The small molecule below binds the protein below.
Small molecule (SMILES): C[C@@H]1O[C@@H]1P(=O)(O)O

Binding-site contacts:
Ligand atom O2P contacts residue HIS180 of chain 1.B at 4.5 Å.
Ligand atom O contacts residue HIS180 of chain 1.B at 4.2 Å.
Ligand atom C2 contacts residue GLU142 of chain 1.B at 3.4 Å.
Ligand atom O contacts residue GLU142 of chain 1.B at 3.1 Å (salt-bridge).
Ligand atom O contacts residue PHE182 of chain 1.B at 4.2 Å.
Ligand atom O1P contacts residue ZN1 of chain 1.F at 4.4 Å.
Ligand atom P contacts residue LYS23 of chain 1.A at 4.1 Å.
Ligand atom O2P contacts residue TYR105 of chain 1.B at 4.5 Å.
Ligand atom O contacts residue LEU144 of chain 1.B at 4.4 Å.
Ligand atom C1 contacts residue ZN1 of chain 1.F at 3.6 Å.
Ligand atom C2 contacts residue LEU120 of chain 1.B at 4.0 Å (hydrophobic).
Ligand atom O3P contacts residue ZN1 of chain 1.F at 2.0 Å.
Ligand atom P contacts residue HIS180 of chain 1.B at 4.4 Å.
Ligand atom C2 contacts residue ZN1 of chain 1.F at 3.6 Å.
Ligand atom O3P contacts residue HIS180 of chain 1.B at 3.3 Å (h-bond).
Ligand atom O contacts residue ZN1 of chain 1.F at 2.7 Å.
Ligand atom C3 contacts residue LEU120 of chain 1.B at 3.8 Å (hydrophobic).
Ligand atom O3P contacts residue HIS138 of chain 1.B at 2.8 Å (h-bond).
Ligand atom O1P contacts residue TYR105 of chain 1.B at 3.5 Å (h-bond).
Ligand atom P contacts residue TYR105 of chain 1.B at 4.5 Å.
Ligand atom C3 contacts residue ZN1 of chain 1.F at 3.4 Å.
Ligand atom O2P contacts residue ASN135 of chain 1.B at 3.0 Å (h-bond).
Ligand atom C3 contacts residue GLU142 of chain 1.B at 2.9 Å.
Ligand atom C2 contacts residue ALA195 of chain 1.B at 3.9 Å (hydrophobic).
Ligand atom O3P contacts residue ASN135 of chain 1.B at 2.9 Å (h-bond).
Ligand atom C3 contacts residue HIS138 of chain 1.B at 4.1 Å.
Ligand atom O2P contacts residue ZN1 of chain 1.F at 4.2 Å.
Ligand atom O2P contacts residue TYR103 of chain 1.B at 4.0 Å.
Ligand atom C3 contacts residue LYS23 of chain 1.A at 3.8 Å.
Ligand atom O contacts residue HIS138 of chain 1.B at 4.5 Å.
Ligand atom O3P contacts residue GLU142 of chain 1.B at 3.9 Å.
Ligand atom P contacts residue ZN1 of chain 1.F at 3.3 Å.
Ligand atom O3P contacts residue LYS23 of chain 1.A at 4.4 Å.
Ligand atom O1P contacts residue ASN135 of chain 1.B at 4.0 Å.
Ligand atom O1P contacts residue LYS23 of chain 1.A at 2.8 Å (salt-bridge).
Ligand atom P contacts residue ASN135 of chain 1.B at 3.3 Å.
Ligand atom C1 contacts residue GLU142 of chain 1.B at 4.5 Å.
Ligand atom P contacts residue HIS138 of chain 1.B at 4.3 Å.
Ligand atom O contacts residue ALA195 of chain 1.B at 4.3 Å.

Sequence of chain 1.B:
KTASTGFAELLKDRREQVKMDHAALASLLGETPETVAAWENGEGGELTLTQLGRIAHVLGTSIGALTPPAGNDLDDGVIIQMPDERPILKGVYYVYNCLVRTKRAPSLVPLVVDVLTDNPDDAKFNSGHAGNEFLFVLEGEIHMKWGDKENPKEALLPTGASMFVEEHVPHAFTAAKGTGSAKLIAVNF

Sequence of chain 1.A:
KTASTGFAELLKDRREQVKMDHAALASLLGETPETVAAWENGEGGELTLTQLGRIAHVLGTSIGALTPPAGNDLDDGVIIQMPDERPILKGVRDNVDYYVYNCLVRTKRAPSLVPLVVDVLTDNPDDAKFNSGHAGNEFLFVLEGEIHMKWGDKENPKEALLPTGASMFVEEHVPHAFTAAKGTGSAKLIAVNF